Sequence of chain 1.C:
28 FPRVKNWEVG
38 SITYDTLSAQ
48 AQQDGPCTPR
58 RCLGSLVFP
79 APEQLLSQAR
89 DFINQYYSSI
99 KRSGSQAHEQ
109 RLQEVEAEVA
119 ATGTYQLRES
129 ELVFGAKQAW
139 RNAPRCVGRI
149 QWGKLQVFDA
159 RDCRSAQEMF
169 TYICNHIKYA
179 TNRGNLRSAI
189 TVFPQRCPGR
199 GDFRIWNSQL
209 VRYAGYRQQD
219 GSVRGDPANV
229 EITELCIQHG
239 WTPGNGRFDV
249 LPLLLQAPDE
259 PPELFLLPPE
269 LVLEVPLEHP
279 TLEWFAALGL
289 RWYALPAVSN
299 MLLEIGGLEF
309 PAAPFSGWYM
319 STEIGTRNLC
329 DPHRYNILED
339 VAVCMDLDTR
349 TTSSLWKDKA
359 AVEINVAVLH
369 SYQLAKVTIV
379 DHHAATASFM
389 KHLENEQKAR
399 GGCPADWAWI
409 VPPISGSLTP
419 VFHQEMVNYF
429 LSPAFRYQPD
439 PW

Binding-site contacts:
Ligand atom C02 contacts residue HEM1 of chain 1.V at 3.6 Å.
Ligand atom C06 contacts residue PRO294 of chain 1.C at 3.8 Å (hydrophobic).
Ligand atom C03 contacts residue PRO294 of chain 1.C at 3.7 Å (hydrophobic).
Ligand atom C12 contacts residue VAL296 of chain 1.C at 3.7 Å (hydrophobic).
Ligand atom C05 contacts residue VAL296 of chain 1.C at 3.8 Å (hydrophobic).
Ligand atom C06 contacts residue GLU321 of chain 1.C at 3.5 Å.
Ligand atom C09 contacts residue HEM1 of chain 1.V at 3.5 Å.
Ligand atom C11 contacts residue HEM1 of chain 1.V at 3.8 Å.
Ligand atom N20 contacts residue HEM1 of chain 1.V at 3.2 Å (h-bond).
Ligand atom C03 contacts residue HEM1 of chain 1.V at 3.2 Å.
Ligand atom C22 contacts residue TYR435 of chain 1.C at 3.2 Å (hydrophobic).
Ligand atom C11 contacts residue VAL296 of chain 1.C at 3.7 Å (hydrophobic).
Ligand atom N02 contacts residue TRP316 of chain 1.C at 2.9 Å (h-bond).
Ligand atom C13 contacts residue VAL296 of chain 1.C at 3.6 Å (hydrophobic).
Ligand atom C13 contacts residue HEM1 of chain 1.V at 3.3 Å.
Ligand atom C14 contacts residue HEM1 of chain 1.V at 3.4 Å.
Ligand atom C07 contacts residue GLY315 of chain 1.C at 3.5 Å.
Ligand atom C14 contacts residue VAL296 of chain 1.C at 3.5 Å (hydrophobic).
Ligand atom C15 contacts residue VAL296 of chain 1.C at 3.6 Å (hydrophobic).
Ligand atom F16 contacts residue HEM1 of chain 1.V at 3.7 Å.
Ligand atom C12 contacts residue HEM1 of chain 1.V at 3.7 Å.
Ligand atom C08 contacts residue GLU321 of chain 1.C at 3.5 Å.
Ligand atom C09 contacts residue GLU321 of chain 1.C at 3.6 Å.
Ligand atom C19 contacts residue HEM1 of chain 1.V at 3.3 Å.
Ligand atom C02 contacts residue TRP316 of chain 1.C at 3.7 Å (hydrophobic).
Ligand atom C14 contacts residue MET299 of chain 1.C at 3.8 Å (hydrophobic).
Ligand atom N02 contacts residue HEM1 of chain 1.V at 3.1 Å.
Ligand atom N02 contacts residue TYR317 of chain 1.C at 3.7 Å.
Ligand atom C16 contacts residue VAL296 of chain 1.C at 3.7 Å (hydrophobic).
Ligand atom C07 contacts residue PRO294 of chain 1.C at 3.5 Å (hydrophobic).
Ligand atom C02 contacts residue GLU321 of chain 1.C at 3.4 Å.
Ligand atom C18 contacts residue TYR435 of chain 1.C at 3.8 Å (hydrophobic).
Ligand atom C22 contacts residue PHE65 of chain 1.C at 3.7 Å (hydrophobic).
Ligand atom N02 contacts residue GLU321 of chain 1.C at 2.6 Å (salt-bridge).
Ligand atom N01 contacts residue GLU321 of chain 1.C at 2.6 Å (salt-bridge).
Ligand atom C07 contacts residue HEM1 of chain 1.V at 3.7 Å.
Ligand atom C22 contacts residue HEM1 of chain 1.V at 3.4 Å.
Ligand atom C04 contacts residue PRO294 of chain 1.C at 3.8 Å (hydrophobic).
Ligand atom C18 contacts residue HEM1 of chain 1.V at 3.2 Å.
Ligand atom F12 contacts residue HEM1 of chain 1.V at 3.2 Å.

A protein and the small-molecule ligand that binds it are described below.
Small molecule (SMILES): Cc1cc(N)nc(CCc2c(F)ccc(CCCN(C)C)c2F)c1